The small molecule below binds the protein below.
Small molecule (SMILES): CC(=O)N[C@@H]1[C@@H](O)[C@H](O)[C@@H](CO)O[C@H]1O

Binding-site contacts:
Ligand atom O7 contacts residue ASN171 of chain 1.I at 3.4 Å (h-bond).
Ligand atom C1 contacts residue ASN171 of chain 1.I at 1.5 Å.
Ligand atom O6 contacts residue SER180 of chain 1.I at 3.0 Å (h-bond).
Ligand atom C8 contacts residue ARG112 of chain 1.I at 3.5 Å.
Ligand atom C8 contacts residue ASN171 of chain 1.I at 3.7 Å.
Ligand atom C5 contacts residue ASN171 of chain 1.I at 3.8 Å.
Ligand atom O5 contacts residue GLU182 of chain 1.I at 4.4 Å.
Ligand atom C3 contacts residue ASN171 of chain 1.I at 3.9 Å.
Ligand atom C4 contacts residue ASN171 of chain 1.I at 4.3 Å.
Ligand atom C7 contacts residue ASN171 of chain 1.I at 3.2 Å.
Ligand atom C2 contacts residue ASN171 of chain 1.I at 2.6 Å.
Ligand atom N2 contacts residue ASN171 of chain 1.I at 3.0 Å (h-bond).
Ligand atom O5 contacts residue ASN171 of chain 1.I at 2.4 Å (h-bond).
Ligand atom C6 contacts residue SER180 of chain 1.I at 3.7 Å.
Ligand atom O5 contacts residue SER180 of chain 1.I at 4.0 Å.
Ligand atom O6 contacts residue GLU182 of chain 1.I at 4.5 Å.
Ligand atom O6 contacts residue LYS181 of chain 1.I at 3.9 Å.

Sequence of chain 1.I:
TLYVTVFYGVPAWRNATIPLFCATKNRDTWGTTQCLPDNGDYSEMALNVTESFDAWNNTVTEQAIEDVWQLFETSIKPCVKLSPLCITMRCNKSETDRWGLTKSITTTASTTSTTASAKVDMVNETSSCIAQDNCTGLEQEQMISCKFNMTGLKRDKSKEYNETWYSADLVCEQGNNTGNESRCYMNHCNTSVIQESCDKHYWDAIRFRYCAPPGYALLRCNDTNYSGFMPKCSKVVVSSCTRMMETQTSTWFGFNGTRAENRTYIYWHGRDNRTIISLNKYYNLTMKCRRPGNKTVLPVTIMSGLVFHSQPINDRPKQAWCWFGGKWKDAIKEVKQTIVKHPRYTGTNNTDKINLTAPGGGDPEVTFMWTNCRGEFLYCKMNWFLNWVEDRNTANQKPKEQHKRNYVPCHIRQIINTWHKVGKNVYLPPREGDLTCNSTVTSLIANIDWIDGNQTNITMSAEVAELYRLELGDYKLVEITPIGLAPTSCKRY